Binding-site contacts:
Ligand atom C07 contacts residue PRO241 of chain 1.A at 3.7 Å (hydrophobic).
Ligand atom C08 contacts residue PRO241 of chain 1.A at 3.2 Å (hydrophobic).
Ligand atom N04 contacts residue MET235 of chain 1.A at 3.9 Å.
Ligand atom C14 contacts residue SER242 of chain 1.A at 4.1 Å.
Ligand atom C11 contacts residue SER242 of chain 1.A at 3.6 Å.
Ligand atom C01 contacts residue ALA278 of chain 1.A at 4.1 Å (hydrophobic).
Ligand atom O13 contacts residue GLU2 of chain 1.A at 2.9 Å (salt-bridge).
Ligand atom O13 contacts residue SER242 of chain 1.A at 3.9 Å.
Ligand atom C07 contacts residue SER242 of chain 1.A at 4.2 Å.
Ligand atom C01 contacts residue MET282 of chain 1.A at 2.6 Å (hydrophobic).
Ligand atom C05 contacts residue PRO241 of chain 1.A at 3.3 Å (hydrophobic).
Ligand atom C01 contacts residue ILE281 of chain 1.A at 4.1 Å (hydrophobic).
Ligand atom N04 contacts residue MET282 of chain 1.A at 2.9 Å.
Ligand atom N10 contacts residue PRO241 of chain 1.A at 4.1 Å.
Ligand atom C09 contacts residue ALA278 of chain 1.A at 3.9 Å (hydrophobic).
Ligand atom C14 contacts residue GLU2 of chain 1.A at 3.1 Å.
Ligand atom C09 contacts residue MET282 of chain 1.A at 4.0 Å (hydrophobic).
Ligand atom C11 contacts residue GLU2 of chain 1.A at 3.3 Å.
Ligand atom C02 contacts residue MET282 of chain 1.A at 1.9 Å (hydrophobic).
Ligand atom C07 contacts residue MET235 of chain 1.A at 4.1 Å (hydrophobic).
Ligand atom C09 contacts residue MET235 of chain 1.A at 2.7 Å (hydrophobic).
Ligand atom C08 contacts residue MET235 of chain 1.A at 2.7 Å (hydrophobic).
Ligand atom C02 contacts residue PRO241 of chain 1.A at 3.6 Å (hydrophobic).
Ligand atom O03 contacts residue PRO241 of chain 1.A at 3.6 Å.
Ligand atom C02 contacts residue MET235 of chain 1.A at 4.2 Å (hydrophobic).
Ligand atom C12 contacts residue GLU2 of chain 1.A at 2.2 Å.
Ligand atom C05 contacts residue MET282 of chain 1.A at 3.3 Å (hydrophobic).
Ligand atom C06 contacts residue PRO241 of chain 1.A at 3.2 Å (hydrophobic).
Ligand atom N10 contacts residue GLU2 of chain 1.A at 3.8 Å.
Ligand atom C01 contacts residue MET235 of chain 1.A at 3.8 Å (hydrophobic).
Ligand atom O03 contacts residue MET282 of chain 1.A at 1.3 Å.
Ligand atom C08 contacts residue SER242 of chain 1.A at 4.1 Å.
Ligand atom C01 contacts residue PRO241 of chain 1.A at 4.2 Å (hydrophobic).
Ligand atom C09 contacts residue PRO241 of chain 1.A at 3.5 Å (hydrophobic).
Ligand atom C06 contacts residue SER242 of chain 1.A at 4.2 Å.
Ligand atom N10 contacts residue SER242 of chain 1.A at 3.5 Å.
Ligand atom O03 contacts residue MET235 of chain 1.A at 4.3 Å.
Ligand atom C12 contacts residue SER242 of chain 1.A at 3.2 Å.
Ligand atom N04 contacts residue PRO241 of chain 1.A at 3.2 Å.

Sequence of chain 1.A:
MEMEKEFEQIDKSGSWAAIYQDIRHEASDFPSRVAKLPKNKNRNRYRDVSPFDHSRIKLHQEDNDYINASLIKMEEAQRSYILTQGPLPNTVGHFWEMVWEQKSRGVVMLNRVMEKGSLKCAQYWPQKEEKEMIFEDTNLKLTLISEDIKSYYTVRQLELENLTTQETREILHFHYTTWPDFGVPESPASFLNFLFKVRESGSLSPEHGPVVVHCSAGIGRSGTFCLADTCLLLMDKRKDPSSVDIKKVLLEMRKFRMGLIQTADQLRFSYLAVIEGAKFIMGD

A small-molecule ligand and the protein it binds are described below.
Small molecule (SMILES): COCCNC1CCN(C(C)=O)CC1